Sequence of chain 1.D:
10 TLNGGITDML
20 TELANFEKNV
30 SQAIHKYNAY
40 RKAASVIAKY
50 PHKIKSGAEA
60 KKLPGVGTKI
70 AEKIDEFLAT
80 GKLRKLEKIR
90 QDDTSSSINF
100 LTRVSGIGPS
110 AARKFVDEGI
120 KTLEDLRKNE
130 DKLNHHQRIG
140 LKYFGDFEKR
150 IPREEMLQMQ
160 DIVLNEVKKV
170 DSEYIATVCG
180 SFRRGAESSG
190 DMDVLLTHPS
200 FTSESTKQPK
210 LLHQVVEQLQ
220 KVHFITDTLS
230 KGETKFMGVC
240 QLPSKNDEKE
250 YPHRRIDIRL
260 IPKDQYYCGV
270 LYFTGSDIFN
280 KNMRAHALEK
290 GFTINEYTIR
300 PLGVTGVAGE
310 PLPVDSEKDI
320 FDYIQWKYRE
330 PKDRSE

Binding-site contacts:
Ligand atom O2A contacts residue CA1 of chain 1.H at 2.3 Å.
Ligand atom O2B contacts residue GLY179 of chain 1.D at 3.3 Å.
Ligand atom C4' contacts residue PHE272 of chain 1.D at 3.6 Å (hydrophobic).
Ligand atom PG contacts residue SER180 of chain 1.D at 3.7 Å.
Ligand atom C1' contacts residue ASN279 of chain 1.D at 3.6 Å.
Ligand atom O2A contacts residue ASP192 of chain 1.D at 3.0 Å (salt-bridge).
Ligand atom N2 contacts residue ASN279 of chain 1.D at 3.6 Å.
Ligand atom C1' contacts residue TYR271 of chain 1.D at 3.6 Å (hydrophobic).
Ligand atom C5 contacts residue ASP276 of chain 1.D at 3.7 Å.
Ligand atom C2' contacts residue ASN279 of chain 1.D at 3.4 Å.
Ligand atom PA contacts residue CA1 of chain 1.H at 3.6 Å.
Ligand atom O2B contacts residue CA1 of chain 1.H at 2.4 Å.
Ligand atom N7 contacts residue ASP276 of chain 1.D at 3.3 Å.
Ligand atom PA contacts residue CA1 of chain 1.G at 3.5 Å.
Ligand atom O2B contacts residue ASP192 of chain 1.D at 3.3 Å (salt-bridge).
Ligand atom PG contacts residue GLY189 of chain 1.D at 3.4 Å.
Ligand atom O1G contacts residue SER188 of chain 1.D at 3.6 Å.
Ligand atom O3' contacts residue GLY274 of chain 1.D at 3.3 Å.
Ligand atom O3G contacts residue GLY189 of chain 1.D at 3.3 Å (h-bond).
Ligand atom O2B contacts residue SER180 of chain 1.D at 2.9 Å (h-bond).
Ligand atom O1B contacts residue SER180 of chain 1.D at 3.6 Å.
Ligand atom O3G contacts residue ASP190 of chain 1.D at 3.2 Å (salt-bridge).
Ligand atom N3 contacts residue TYR271 of chain 1.D at 3.5 Å.
Ligand atom O1G contacts residue SER180 of chain 1.D at 2.6 Å (h-bond).
Ligand atom PA contacts residue CA1 of chain 1.E at 3.6 Å.
Ligand atom N3 contacts residue ASN279 of chain 1.D at 3.0 Å (h-bond).
Ligand atom O3' contacts residue ARG183 of chain 1.D at 3.6 Å.
Ligand atom PG contacts residue CA1 of chain 1.H at 3.6 Å.
Ligand atom PB contacts residue CA1 of chain 1.H at 3.4 Å.
Ligand atom C2' contacts residue GLY274 of chain 1.D at 3.5 Å.
Ligand atom O2A contacts residue ASP190 of chain 1.D at 2.8 Å (salt-bridge).
Ligand atom O3' contacts residue THR273 of chain 1.D at 3.4 Å (h-bond).
Ligand atom N2 contacts residue ARG283 of chain 1.D at 3.1 Å (salt-bridge).
Ligand atom C8 contacts residue ASP276 of chain 1.D at 3.5 Å.
Ligand atom O1G contacts residue GLY189 of chain 1.D at 2.8 Å (h-bond).
Ligand atom O2A contacts residue CA1 of chain 1.G at 2.3 Å.
Ligand atom C2' contacts residue TYR271 of chain 1.D at 3.5 Å (hydrophobic).
Ligand atom O3G contacts residue CA1 of chain 1.H at 2.3 Å.
Ligand atom O1A contacts residue CA1 of chain 1.E at 2.4 Å.
Ligand atom O1B contacts residue ARG183 of chain 1.D at 2.8 Å (salt-bridge).

A small-molecule ligand and the protein it binds are described below.
Small molecule (SMILES): Nc1nc2c([nH]c(=O)n2[C@H]2C[C@H](O)[C@@H](CO[P](=O)(O)O[P](=O)(O)OP(=O)(O)O)O2)c(=O)[nH]1